Binding-site contacts:
Ligand atom C10 contacts residue CYS239 of chain 1.B at 2.4 Å (hydrophobic).
Ligand atom C15 contacts residue GLU113 of chain 1.B at 3.4 Å.
Ligand atom C20 contacts residue ILE261 of chain 1.B at 4.0 Å (hydrophobic).
Ligand atom C13 contacts residue CYS239 of chain 1.B at 2.8 Å (hydrophobic).
Ligand atom C12 contacts residue SER114 of chain 1.B at 3.8 Å.
Ligand atom O2 contacts residue ARG188 of chain 1.B at 4.0 Å.
Ligand atom C9 contacts residue CYS239 of chain 1.B at 3.5 Å (hydrophobic).
Ligand atom O9 contacts residue ARG236 of chain 1.B at 3.8 Å.
Ligand atom C9 contacts residue LEU243 of chain 1.B at 3.6 Å (hydrophobic).
Ligand atom C13 contacts residue SER114 of chain 1.B at 4.0 Å.
Ligand atom O15 contacts residue PHE116 of chain 1.B at 3.5 Å.
Ligand atom C13 contacts residue LEU243 of chain 1.B at 3.7 Å (hydrophobic).
Ligand atom C11 contacts residue CYS239 of chain 1.B at 1.6 Å (hydrophobic).
Ligand atom C18 contacts residue LEU117 of chain 1.B at 3.9 Å (hydrophobic).
Ligand atom C1 contacts residue ARG188 of chain 1.B at 4.0 Å.
Ligand atom C10 contacts residue THR240 of chain 1.B at 3.8 Å.
Ligand atom C19 contacts residue LEU264 of chain 1.B at 3.7 Å (hydrophobic).
Ligand atom C17 contacts residue THR268 of chain 1.B at 3.9 Å.
Ligand atom C3 contacts residue ARG188 of chain 1.B at 3.9 Å.
Ligand atom C14 contacts residue SER114 of chain 1.B at 3.3 Å.
Ligand atom C17 contacts residue LEU264 of chain 1.B at 3.7 Å (hydrophobic).
Ligand atom C18 contacts residue LEU243 of chain 1.B at 3.7 Å (hydrophobic).
Ligand atom C4 contacts residue SER114 of chain 1.B at 4.0 Å.
Ligand atom C8 contacts residue CYS239 of chain 1.B at 3.8 Å (hydrophobic).
Ligand atom C16 contacts residue THR268 of chain 1.B at 3.4 Å.
Ligand atom C2 contacts residue ARG188 of chain 1.B at 3.4 Å.
Ligand atom C13 contacts residue THR268 of chain 1.B at 3.9 Å.
Ligand atom C10 contacts residue LEU243 of chain 1.B at 3.9 Å (hydrophobic).
Ligand atom C14 contacts residue GLU113 of chain 1.B at 3.7 Å.
Ligand atom C19 contacts residue PHE265 of chain 1.B at 3.5 Å (hydrophobic).
Ligand atom C12 contacts residue CYS239 of chain 1.B at 2.8 Å (hydrophobic).
Ligand atom O9 contacts residue THR240 of chain 1.B at 3.9 Å.
Ligand atom C16 contacts residue GLU113 of chain 1.B at 3.3 Å.
Ligand atom C15 contacts residue LEU117 of chain 1.B at 3.9 Å (hydrophobic).
Ligand atom O2 contacts residue GLU187 of chain 1.B at 3.9 Å.
Ligand atom O15 contacts residue LEU117 of chain 1.B at 3.1 Å (h-bond).
Ligand atom C20 contacts residue ILE246 of chain 1.B at 4.0 Å (hydrophobic).
Ligand atom C14 contacts residue CYS239 of chain 1.B at 3.5 Å (hydrophobic).
Ligand atom O15 contacts residue GLU113 of chain 1.B at 2.9 Å (salt-bridge).
Ligand atom O9 contacts residue LEU243 of chain 1.B at 3.6 Å.

Sequence of chain 1.B:
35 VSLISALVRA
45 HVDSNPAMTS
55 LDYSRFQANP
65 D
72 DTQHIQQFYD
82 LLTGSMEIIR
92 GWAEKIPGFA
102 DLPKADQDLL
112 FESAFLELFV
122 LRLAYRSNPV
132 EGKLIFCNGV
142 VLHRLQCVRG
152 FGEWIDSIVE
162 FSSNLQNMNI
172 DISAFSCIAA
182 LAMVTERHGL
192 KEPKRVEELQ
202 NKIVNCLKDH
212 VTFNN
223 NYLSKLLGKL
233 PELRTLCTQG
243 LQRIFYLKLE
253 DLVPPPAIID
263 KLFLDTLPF

A small-molecule ligand and the protein it binds are described below.
Small molecule (SMILES): CCCCC[C@H](O)/C=C/[C@H]1C=CC(=O)[C@@H]1C/C=C\CCCC(=O)O